Sequence of chain 1.B:
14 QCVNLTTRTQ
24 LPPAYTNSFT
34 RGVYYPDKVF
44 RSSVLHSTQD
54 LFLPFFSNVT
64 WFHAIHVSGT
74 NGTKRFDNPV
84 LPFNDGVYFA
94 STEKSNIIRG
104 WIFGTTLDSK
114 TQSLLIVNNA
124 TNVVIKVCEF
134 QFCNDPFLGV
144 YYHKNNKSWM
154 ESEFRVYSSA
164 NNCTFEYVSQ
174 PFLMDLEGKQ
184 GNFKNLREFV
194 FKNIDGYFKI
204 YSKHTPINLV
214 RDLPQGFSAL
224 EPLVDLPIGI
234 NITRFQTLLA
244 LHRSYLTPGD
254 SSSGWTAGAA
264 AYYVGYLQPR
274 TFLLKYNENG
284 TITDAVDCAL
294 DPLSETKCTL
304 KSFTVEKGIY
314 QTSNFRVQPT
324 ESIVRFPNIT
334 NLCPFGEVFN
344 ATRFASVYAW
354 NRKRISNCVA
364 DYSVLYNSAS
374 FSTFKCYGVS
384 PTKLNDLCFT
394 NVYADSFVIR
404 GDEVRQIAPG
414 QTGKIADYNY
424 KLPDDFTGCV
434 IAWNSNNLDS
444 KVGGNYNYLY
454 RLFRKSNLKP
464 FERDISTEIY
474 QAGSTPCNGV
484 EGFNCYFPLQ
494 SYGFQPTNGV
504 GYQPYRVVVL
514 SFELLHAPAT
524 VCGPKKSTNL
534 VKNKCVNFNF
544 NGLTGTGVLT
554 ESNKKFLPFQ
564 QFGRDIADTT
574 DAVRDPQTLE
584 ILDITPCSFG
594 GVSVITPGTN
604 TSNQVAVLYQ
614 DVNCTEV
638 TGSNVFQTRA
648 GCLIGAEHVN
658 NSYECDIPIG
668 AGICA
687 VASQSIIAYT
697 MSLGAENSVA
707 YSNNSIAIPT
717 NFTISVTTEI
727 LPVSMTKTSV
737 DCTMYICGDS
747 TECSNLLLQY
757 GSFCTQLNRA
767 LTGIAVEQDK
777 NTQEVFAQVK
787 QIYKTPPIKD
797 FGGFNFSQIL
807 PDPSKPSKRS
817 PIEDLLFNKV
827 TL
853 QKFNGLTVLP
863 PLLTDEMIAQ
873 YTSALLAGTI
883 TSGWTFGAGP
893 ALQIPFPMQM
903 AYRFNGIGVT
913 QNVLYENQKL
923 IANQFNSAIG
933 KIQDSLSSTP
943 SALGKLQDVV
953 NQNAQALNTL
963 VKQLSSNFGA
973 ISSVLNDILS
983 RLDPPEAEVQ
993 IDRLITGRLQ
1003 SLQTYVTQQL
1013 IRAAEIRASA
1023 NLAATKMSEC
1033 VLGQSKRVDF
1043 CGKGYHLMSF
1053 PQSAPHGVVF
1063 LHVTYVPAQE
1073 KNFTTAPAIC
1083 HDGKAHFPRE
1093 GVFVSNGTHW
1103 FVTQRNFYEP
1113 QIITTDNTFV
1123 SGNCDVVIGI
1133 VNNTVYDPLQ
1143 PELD

Binding-site contacts:
Ligand atom C3 contacts residue ASN282 of chain 1.B at 3.8 Å.
Ligand atom C1 contacts residue ASN282 of chain 1.B at 1.4 Å.
Ligand atom C6 contacts residue GLU281 of chain 1.B at 4.5 Å.
Ligand atom C4 contacts residue ASN282 of chain 1.B at 4.2 Å.
Ligand atom C5 contacts residue ASN282 of chain 1.B at 3.7 Å.
Ligand atom C7 contacts residue ASN282 of chain 1.B at 3.5 Å.
Ligand atom O5 contacts residue ASN282 of chain 1.B at 2.4 Å (h-bond).
Ligand atom O5 contacts residue GLU281 of chain 1.B at 4.0 Å.
Ligand atom C2 contacts residue ASN282 of chain 1.B at 2.5 Å.
Ligand atom O7 contacts residue ASN282 of chain 1.B at 3.7 Å.
Ligand atom N2 contacts residue ASN282 of chain 1.B at 2.9 Å (h-bond).

This protein binds this small molecule.
Small molecule (SMILES): CC(=O)N[C@@H]1[C@@H](O)[C@H](O)[C@@H](CO)O[C@H]1O